This small molecule binds to this protein.
Small molecule (SMILES): O=P(O)(O)O[C@H]1O[C@H](CO)[C@@H](O)[C@H]1O

Sequence of chain 1.J:
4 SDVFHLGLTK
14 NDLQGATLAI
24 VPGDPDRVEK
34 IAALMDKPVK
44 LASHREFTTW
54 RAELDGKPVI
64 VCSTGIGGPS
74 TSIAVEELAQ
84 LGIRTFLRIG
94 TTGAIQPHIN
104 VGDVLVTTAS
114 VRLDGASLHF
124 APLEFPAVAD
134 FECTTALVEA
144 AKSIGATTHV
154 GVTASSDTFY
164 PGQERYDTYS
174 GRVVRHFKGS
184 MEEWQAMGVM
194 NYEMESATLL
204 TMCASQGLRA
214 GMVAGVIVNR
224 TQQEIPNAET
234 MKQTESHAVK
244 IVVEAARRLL

Sequence of chain 1.I:
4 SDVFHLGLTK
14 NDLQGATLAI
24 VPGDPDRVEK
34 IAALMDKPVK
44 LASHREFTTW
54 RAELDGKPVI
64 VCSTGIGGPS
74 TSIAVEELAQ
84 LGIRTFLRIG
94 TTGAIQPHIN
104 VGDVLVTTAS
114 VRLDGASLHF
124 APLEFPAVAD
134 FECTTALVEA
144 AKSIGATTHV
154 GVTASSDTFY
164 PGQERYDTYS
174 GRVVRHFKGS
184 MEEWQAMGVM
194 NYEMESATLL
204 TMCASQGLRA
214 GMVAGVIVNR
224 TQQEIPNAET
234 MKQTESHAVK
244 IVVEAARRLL

Binding-site contacts:
Ligand atom C2 contacts residue THR94 of chain 1.I at 3.8 Å.
Ligand atom O5 contacts residue HIS8 of chain 1.J at 2.6 Å (h-bond).
Ligand atom P contacts residue THR94 of chain 1.I at 3.6 Å.
Ligand atom O1P contacts residue GLY26 of chain 1.I at 3.5 Å.
Ligand atom C1 contacts residue THR94 of chain 1.I at 3.1 Å.
Ligand atom O2 contacts residue ARG91 of chain 1.I at 2.9 Å (salt-bridge).
Ligand atom O3P contacts residue ARG48 of chain 1.J at 3.0 Å (salt-bridge).
Ligand atom C4 contacts residue URF1 of chain 1.BA at 3.8 Å.
Ligand atom O2P contacts residue ARG30 of chain 1.I at 2.6 Å (salt-bridge).
Ligand atom O2P contacts residue THR94 of chain 1.I at 3.8 Å.
Ligand atom O2P contacts residue ILE92 of chain 1.I at 3.5 Å (h-bond).
Ligand atom O2P contacts residue GLY26 of chain 1.I at 3.2 Å (h-bond).
Ligand atom C2 contacts residue URF1 of chain 1.BA at 3.3 Å.
Ligand atom C2 contacts residue ARG91 of chain 1.I at 3.8 Å.
Ligand atom C3 contacts residue GLU198 of chain 1.I at 3.5 Å.
Ligand atom O3 contacts residue ILE69 of chain 1.I at 3.2 Å.
Ligand atom O2 contacts residue URF1 of chain 1.BA at 3.9 Å.
Ligand atom C1 contacts residue URF1 of chain 1.BA at 3.6 Å.
Ligand atom O1 contacts residue GLY93 of chain 1.I at 3.7 Å.
Ligand atom O3P contacts residue THR94 of chain 1.I at 2.7 Å (h-bond).
Ligand atom C1 contacts residue ARG91 of chain 1.I at 3.8 Å.
Ligand atom P contacts residue ARG30 of chain 1.I at 3.5 Å.
Ligand atom O2 contacts residue GLU198 of chain 1.I at 2.6 Å (salt-bridge).
Ligand atom O2 contacts residue GLU196 of chain 1.I at 3.5 Å.
Ligand atom C5 contacts residue URF1 of chain 1.BA at 3.5 Å.
Ligand atom C3 contacts residue MET197 of chain 1.I at 3.9 Å (hydrophobic).
Ligand atom O1P contacts residue ARG48 of chain 1.J at 3.0 Å (salt-bridge).
Ligand atom O4 contacts residue URF1 of chain 1.BA at 3.1 Å (h-bond).
Ligand atom O5 contacts residue PHE162 of chain 1.I at 3.7 Å.
Ligand atom O1 contacts residue ARG91 of chain 1.I at 3.2 Å (salt-bridge).
Ligand atom O4 contacts residue THR94 of chain 1.I at 3.0 Å (h-bond).
Ligand atom O1 contacts residue THR94 of chain 1.I at 3.1 Å (h-bond).
Ligand atom C2 contacts residue GLU198 of chain 1.I at 3.5 Å.
Ligand atom O2 contacts residue MET197 of chain 1.I at 2.9 Å (h-bond).
Ligand atom O2P contacts residue ARG91 of chain 1.I at 3.3 Å (salt-bridge).
Ligand atom C5 contacts residue PHE162 of chain 1.I at 3.7 Å (hydrophobic).
Ligand atom O3P contacts residue ARG30 of chain 1.I at 3.3 Å (salt-bridge).
Ligand atom O2P contacts residue GLY93 of chain 1.I at 3.2 Å.
Ligand atom C5 contacts residue HIS8 of chain 1.J at 3.4 Å.
Ligand atom O3 contacts residue GLU198 of chain 1.I at 2.7 Å (salt-bridge).